Binding-site contacts:
Ligand atom N5 contacts residue GLY129 of chain 1.E at 2.9 Å (h-bond).
Ligand atom C5 contacts residue MET219 of chain 1.E at 3.6 Å (hydrophobic).
Ligand atom C11 contacts residue THR149 of chain 1.E at 3.9 Å.
Ligand atom C11 contacts residue GLY129 of chain 1.E at 4.0 Å.
Ligand atom O8 contacts residue TYR92 of chain 1.E at 3.0 Å (h-bond).
Ligand atom C8 contacts residue TRP147 of chain 1.E at 4.0 Å (hydrophobic).
Ligand atom C9 contacts residue GLU184 of chain 1.E at 3.6 Å.
Ligand atom C6 contacts residue MET219 of chain 1.E at 3.4 Å (hydrophobic).
Ligand atom C10 contacts residue LEU188 of chain 1.E at 4.2 Å (hydrophobic).
Ligand atom C5 contacts residue GLY129 of chain 1.E at 3.6 Å.
Ligand atom C1 contacts residue ASN131 of chain 1.E at 3.7 Å.
Ligand atom C7 contacts residue TRP147 of chain 1.E at 3.7 Å (hydrophobic).
Ligand atom C11 contacts residue TRP147 of chain 1.E at 3.9 Å (hydrophobic).
Ligand atom C6 contacts residue GLY129 of chain 1.E at 4.0 Å.
Ligand atom O1B contacts residue SER130 of chain 1.E at 2.9 Å (h-bond).
Ligand atom C9 contacts residue TYR92 of chain 1.E at 3.5 Å (hydrophobic).
Ligand atom C11 contacts residue GLY128 of chain 1.E at 3.7 Å.
Ligand atom O9 contacts residue THR220 of chain 1.E at 4.2 Å.
Ligand atom O6 contacts residue MET219 of chain 1.E at 2.8 Å (h-bond).
Ligand atom C8 contacts residue TYR92 of chain 1.E at 3.9 Å (hydrophobic).
Ligand atom O9 contacts residue HIS177 of chain 1.E at 3.5 Å (h-bond).
Ligand atom O7 contacts residue LEU188 of chain 1.E at 3.5 Å.
Ligand atom C9 contacts residue HIS177 of chain 1.E at 3.6 Å.
Ligand atom O1B contacts residue ASN131 of chain 1.E at 3.7 Å.
Ligand atom C10 contacts residue GLY129 of chain 1.E at 3.9 Å.
Ligand atom C9 contacts residue LEU188 of chain 1.E at 3.9 Å (hydrophobic).
Ligand atom O9 contacts residue GLU184 of chain 1.E at 2.9 Å (salt-bridge).
Ligand atom C4 contacts residue GLY129 of chain 1.E at 3.4 Å.
Ligand atom O10 contacts residue LEU188 of chain 1.E at 3.1 Å.
Ligand atom O9 contacts residue TYR92 of chain 1.E at 2.9 Å (h-bond).
Ligand atom O1A contacts residue ASN131 of chain 1.E at 2.8 Å (h-bond).
Ligand atom C6 contacts residue TRP147 of chain 1.E at 4.2 Å (hydrophobic).
Ligand atom C9 contacts residue TRP147 of chain 1.E at 4.1 Å (hydrophobic).
Ligand atom O6 contacts residue TRP216 of chain 1.E at 3.5 Å.
Ligand atom N5 contacts residue TRP147 of chain 1.E at 4.2 Å.
Ligand atom O8 contacts residue TRP147 of chain 1.E at 3.7 Å.
Ligand atom C1 contacts residue SER130 of chain 1.E at 3.7 Å.
Ligand atom O9 contacts residue ALA222 of chain 1.E at 3.3 Å.
Ligand atom O1A contacts residue SER130 of chain 1.E at 3.4 Å.
Ligand atom O4 contacts residue GLY129 of chain 1.E at 3.7 Å.

A small-molecule ligand and the protein it binds are described below.
Small molecule (SMILES): CC(=O)N[C@H]1[C@H]([C@H](O)[C@H](O)CO)O[C@@](O[C@@H]2[C@@H](O)[C@H](O)O[C@H](CO)[C@@H]2O)(C(=O)O)C[C@@H]1O

Sequence of chain 1.E:
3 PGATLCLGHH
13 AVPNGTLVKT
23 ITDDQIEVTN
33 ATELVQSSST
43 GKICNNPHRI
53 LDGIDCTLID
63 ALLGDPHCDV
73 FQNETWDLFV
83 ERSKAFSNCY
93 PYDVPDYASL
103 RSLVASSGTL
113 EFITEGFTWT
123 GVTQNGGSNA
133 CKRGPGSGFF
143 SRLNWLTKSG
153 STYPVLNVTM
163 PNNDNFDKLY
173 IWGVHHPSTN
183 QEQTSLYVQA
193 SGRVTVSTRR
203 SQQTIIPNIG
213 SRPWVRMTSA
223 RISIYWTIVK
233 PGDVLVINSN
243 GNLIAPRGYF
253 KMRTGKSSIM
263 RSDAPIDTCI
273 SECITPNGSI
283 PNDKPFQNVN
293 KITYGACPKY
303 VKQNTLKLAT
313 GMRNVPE